Sequence of chain 6.B:
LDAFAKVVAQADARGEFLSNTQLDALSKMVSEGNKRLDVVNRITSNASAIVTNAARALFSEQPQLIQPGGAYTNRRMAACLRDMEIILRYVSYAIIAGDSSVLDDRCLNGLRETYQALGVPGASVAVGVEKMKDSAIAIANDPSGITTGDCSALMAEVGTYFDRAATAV

Binding-site contacts:
Ligand atom CBB contacts residue ILE88 of chain 6.B at 3.5 Å (hydrophobic).
Ligand atom C1D contacts residue ASP85 of chain 6.B at 3.7 Å.
Ligand atom NA contacts residue ASP85 of chain 6.B at 2.9 Å (salt-bridge).
Ligand atom CMC contacts residue LEU59 of chain 6.B at 3.5 Å (hydrophobic).
Ligand atom C4D contacts residue ALA81 of chain 6.B at 3.7 Å (hydrophobic).
Ligand atom O2D contacts residue LEU120 of chain 6.B at 3.5 Å.
Ligand atom C3A contacts residue ARG84 of chain 6.B at 3.7 Å.
Ligand atom CHB contacts residue ASP85 of chain 6.B at 3.4 Å.
Ligand atom CGA contacts residue ARG84 of chain 6.B at 3.6 Å.
Ligand atom CMC contacts residue LEU66 of chain 6.B at 3.5 Å (hydrophobic).
Ligand atom CAB contacts residue ILE88 of chain 6.B at 3.7 Å (hydrophobic).
Ligand atom CMB contacts residue LEU113 of chain 6.B at 3.6 Å (hydrophobic).
Ligand atom CMD contacts residue ARG78 of chain 6.B at 3.4 Å.
Ligand atom C3C contacts residue CYS82 of chain 6.B at 3.0 Å (hydrophobic).
Ligand atom C1A contacts residue ARG84 of chain 6.B at 3.0 Å.
Ligand atom C2A contacts residue LEU120 of chain 6.B at 3.7 Å (hydrophobic).
Ligand atom CHA contacts residue ARG84 of chain 6.B at 3.5 Å.
Ligand atom C4A contacts residue ARG84 of chain 6.B at 3.3 Å.
Ligand atom OC contacts residue LEU66 of chain 6.B at 3.5 Å.
Ligand atom CAC contacts residue VAL127 of chain 6.B at 3.4 Å (hydrophobic).
Ligand atom O2A contacts residue ARG84 of chain 6.B at 2.6 Å (salt-bridge).
Ligand atom CBB contacts residue TYR92 of chain 6.B at 3.7 Å (hydrophobic).
Ligand atom CHD contacts residue ASP85 of chain 6.B at 3.6 Å.
Ligand atom NA contacts residue ARG84 of chain 6.B at 2.9 Å (salt-bridge).
Ligand atom CBC contacts residue CYS82 of chain 6.B at 2.8 Å (hydrophobic).
Ligand atom C2C contacts residue CYS82 of chain 6.B at 3.5 Å (hydrophobic).
Ligand atom CMD contacts residue MEN72 of chain 6.B at 3.2 Å.
Ligand atom CAA contacts residue LEU120 of chain 6.B at 3.5 Å (hydrophobic).
Ligand atom C4C contacts residue CYS82 of chain 6.B at 3.5 Å (hydrophobic).
Ligand atom C3D contacts residue ALA81 of chain 6.B at 3.4 Å (hydrophobic).
Ligand atom CAD contacts residue ALA81 of chain 6.B at 3.7 Å (hydrophobic).
Ligand atom ND contacts residue ASP85 of chain 6.B at 2.8 Å (salt-bridge).
Ligand atom NC contacts residue MEN72 of chain 6.B at 2.9 Å (h-bond).
Ligand atom CHD contacts residue CYS82 of chain 6.B at 3.5 Å (hydrophobic).
Ligand atom CAC contacts residue CYS82 of chain 6.B at 3.0 Å (hydrophobic).
Ligand atom C4A contacts residue ASP85 of chain 6.B at 3.5 Å.
Ligand atom OC contacts residue ALA73 of chain 6.B at 3.6 Å.
Ligand atom OC contacts residue MEN72 of chain 6.B at 3.2 Å.
Ligand atom C1C contacts residue MEN72 of chain 6.B at 3.5 Å.
Ligand atom C2A contacts residue ARG84 of chain 6.B at 3.5 Å.

The protein below binds the small molecule below.
Small molecule (SMILES): C=CC1=C(C)/C(=C/c2[nH]c(/C=C3\N=C(/C=C4\NC(=O)C(C)=C4C=C)C(C)=C3CCC(=O)O)c(CCC(=O)O)c2C)NC1=O